A small-molecule ligand and the protein it binds are described below.
Small molecule (SMILES): CC(=O)N[C@@H]1[C@@H](O)[C@H](O)[C@@H](CO)O[C@H]1O

Sequence of chain 1.A:
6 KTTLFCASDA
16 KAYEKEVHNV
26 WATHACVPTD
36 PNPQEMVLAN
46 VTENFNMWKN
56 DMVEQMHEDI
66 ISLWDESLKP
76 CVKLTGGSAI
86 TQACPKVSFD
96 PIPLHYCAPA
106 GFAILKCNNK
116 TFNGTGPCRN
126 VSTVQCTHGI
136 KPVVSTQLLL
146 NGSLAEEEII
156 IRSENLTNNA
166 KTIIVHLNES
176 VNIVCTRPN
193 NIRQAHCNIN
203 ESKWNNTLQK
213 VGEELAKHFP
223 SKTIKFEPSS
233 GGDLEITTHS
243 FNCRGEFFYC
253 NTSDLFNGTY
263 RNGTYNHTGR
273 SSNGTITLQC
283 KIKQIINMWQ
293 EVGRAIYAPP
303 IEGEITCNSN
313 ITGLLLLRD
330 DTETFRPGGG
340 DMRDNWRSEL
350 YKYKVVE

Binding-site contacts:
Ligand atom O3 contacts residue SER311 of chain 1.A at 4.4 Å.
Ligand atom C1 contacts residue ASN310 of chain 1.A at 4.0 Å.
Ligand atom N2 contacts residue SER311 of chain 1.A at 2.9 Å (h-bond).
Ligand atom C8 contacts residue SER311 of chain 1.A at 3.8 Å.
Ligand atom O6 contacts residue LYS136 of chain 1.A at 3.6 Å.
Ligand atom C2 contacts residue ASN146 of chain 1.A at 2.5 Å.
Ligand atom O3 contacts residue ASN310 of chain 1.A at 4.3 Å.
Ligand atom C1 contacts residue ASN146 of chain 1.A at 1.4 Å.
Ligand atom C8 contacts residue VAL138 of chain 1.A at 4.3 Å (hydrophobic).
Ligand atom N2 contacts residue CYS309 of chain 1.A at 4.4 Å.
Ligand atom C8 contacts residue LEU145 of chain 1.A at 3.7 Å (hydrophobic).
Ligand atom C1 contacts residue SER311 of chain 1.A at 3.9 Å.
Ligand atom O5 contacts residue ASN310 of chain 1.A at 4.1 Å.
Ligand atom C3 contacts residue SER311 of chain 1.A at 3.9 Å.
Ligand atom C3 contacts residue ASN310 of chain 1.A at 3.7 Å.
Ligand atom O7 contacts residue ASN146 of chain 1.A at 3.9 Å.
Ligand atom O4 contacts residue ASN310 of chain 1.A at 3.9 Å.
Ligand atom O7 contacts residue PRO96 of chain 1.A at 3.7 Å.
Ligand atom C8 contacts residue ASN244 of chain 1.A at 3.9 Å.
Ligand atom C5 contacts residue ASN146 of chain 1.A at 3.6 Å.
Ligand atom O5 contacts residue LYS136 of chain 1.A at 3.8 Å.
Ligand atom C4 contacts residue ASP95 of chain 1.A at 4.3 Å.
Ligand atom O4 contacts residue ARG246 of chain 1.A at 3.0 Å (salt-bridge).
Ligand atom C3 contacts residue ARG246 of chain 1.A at 4.2 Å.
Ligand atom C4 contacts residue ASN146 of chain 1.A at 4.2 Å.
Ligand atom O3 contacts residue CYS309 of chain 1.A at 3.2 Å (h-bond).
Ligand atom C3 contacts residue CYS309 of chain 1.A at 4.2 Å (hydrophobic).
Ligand atom N2 contacts residue ASN146 of chain 1.A at 3.1 Å (h-bond).
Ligand atom C7 contacts residue SER311 of chain 1.A at 3.8 Å.
Ligand atom C6 contacts residue ASN310 of chain 1.A at 4.4 Å.
Ligand atom C5 contacts residue ASN310 of chain 1.A at 3.4 Å.
Ligand atom C7 contacts residue ASN146 of chain 1.A at 3.8 Å.
Ligand atom O3 contacts residue ARG246 of chain 1.A at 3.4 Å (salt-bridge).
Ligand atom C4 contacts residue ASN310 of chain 1.A at 3.9 Å.
Ligand atom C8 contacts residue PHE243 of chain 1.A at 4.2 Å (hydrophobic).
Ligand atom C4 contacts residue ARG246 of chain 1.A at 4.0 Å.
Ligand atom C2 contacts residue SER311 of chain 1.A at 3.7 Å.
Ligand atom O5 contacts residue ASN146 of chain 1.A at 2.3 Å (h-bond).
Ligand atom C3 contacts residue ASN146 of chain 1.A at 3.8 Å.
Ligand atom C2 contacts residue ASN310 of chain 1.A at 4.4 Å.